This protein binds this small molecule.
Small molecule (SMILES): N[C@@H](Cc1c[nH]c2ccccc12)C(=O)O

Binding-site contacts:
Ligand atom CG contacts residue ALA638 of chain 1.A at 4.0 Å (hydrophobic).
Ligand atom CB contacts residue PRO637 of chain 1.A at 4.3 Å (hydrophobic).
Ligand atom CD2 contacts residue ALA638 of chain 1.A at 4.5 Å (hydrophobic).
Ligand atom NE1 contacts residue PRO637 of chain 1.A at 3.8 Å.
Ligand atom N contacts residue PRO637 of chain 1.A at 3.8 Å.
Ligand atom CE3 contacts residue ALA638 of chain 1.A at 4.3 Å (hydrophobic).
Ligand atom N contacts residue ALA638 of chain 1.A at 3.0 Å.
Ligand atom CE2 contacts residue PRO637 of chain 1.A at 4.1 Å (hydrophobic).
Ligand atom CG contacts residue PRO637 of chain 1.A at 3.9 Å (hydrophobic).
Ligand atom C contacts residue ALA638 of chain 1.A at 3.4 Å (hydrophobic).
Ligand atom CD2 contacts residue PRO637 of chain 1.A at 3.7 Å (hydrophobic).
Ligand atom O contacts residue ALA638 of chain 1.A at 2.9 Å.
Ligand atom CD1 contacts residue PRO637 of chain 1.A at 4.3 Å (hydrophobic).
Ligand atom CB contacts residue ALA638 of chain 1.A at 3.3 Å (hydrophobic).
Ligand atom CA contacts residue ALA638 of chain 1.A at 3.4 Å (hydrophobic).
Ligand atom CE3 contacts residue PRO637 of chain 1.A at 4.0 Å (hydrophobic).

Sequence of chain 1.A:
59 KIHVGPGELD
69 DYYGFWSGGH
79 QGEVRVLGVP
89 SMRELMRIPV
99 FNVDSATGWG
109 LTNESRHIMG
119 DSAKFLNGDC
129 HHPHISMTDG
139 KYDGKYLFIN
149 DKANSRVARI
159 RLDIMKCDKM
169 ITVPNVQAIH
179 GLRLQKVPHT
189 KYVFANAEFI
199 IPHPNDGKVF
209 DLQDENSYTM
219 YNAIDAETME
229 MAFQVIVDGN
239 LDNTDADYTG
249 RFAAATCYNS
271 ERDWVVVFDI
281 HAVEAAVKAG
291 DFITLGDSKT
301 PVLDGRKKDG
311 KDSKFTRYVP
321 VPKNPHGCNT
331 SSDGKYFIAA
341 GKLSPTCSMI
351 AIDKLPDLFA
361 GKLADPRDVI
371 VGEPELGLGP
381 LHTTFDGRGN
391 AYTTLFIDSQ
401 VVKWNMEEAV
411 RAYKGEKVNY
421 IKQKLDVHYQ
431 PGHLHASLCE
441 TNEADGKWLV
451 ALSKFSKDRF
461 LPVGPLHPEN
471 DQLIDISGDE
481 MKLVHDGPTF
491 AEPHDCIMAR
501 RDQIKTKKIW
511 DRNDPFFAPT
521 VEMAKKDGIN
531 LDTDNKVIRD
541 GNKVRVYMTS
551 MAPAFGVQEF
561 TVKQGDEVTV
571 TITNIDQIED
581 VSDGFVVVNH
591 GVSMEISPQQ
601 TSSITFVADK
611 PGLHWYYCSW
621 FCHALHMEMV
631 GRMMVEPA